Sequence of chain 1.H:
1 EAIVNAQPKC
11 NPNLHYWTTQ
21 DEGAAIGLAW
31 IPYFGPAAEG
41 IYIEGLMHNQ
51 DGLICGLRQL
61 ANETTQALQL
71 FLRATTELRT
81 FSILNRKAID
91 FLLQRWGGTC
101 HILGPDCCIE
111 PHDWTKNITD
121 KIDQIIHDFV

This small molecule binds to this protein.
Small molecule (SMILES): OC[C@H]1O[C@H](O)[C@@H](O)[C@@H](O)[C@@H]1O

Binding-site contacts:
Ligand atom O6 contacts residue BMA3 of chain 1.M at 4.1 Å.
Ligand atom O6 contacts residue PHE34 of chain 1.H at 4.3 Å.
Ligand atom O6 contacts residue GLU128 of chain 1.C at 4.4 Å.
Ligand atom C6 contacts residue PHE34 of chain 1.H at 3.8 Å (hydrophobic).
Ligand atom O6 contacts residue NAG2 of chain 1.M at 3.2 Å (h-bond).
Ligand atom O5 contacts residue BMA3 of chain 1.M at 4.1 Å.
Ligand atom C4 contacts residue BMA3 of chain 1.M at 4.1 Å.
Ligand atom O4 contacts residue LYS127 of chain 1.C at 3.8 Å.
Ligand atom O4 contacts residue BMA3 of chain 1.M at 4.3 Å.
Ligand atom O3 contacts residue BMA3 of chain 1.M at 4.3 Å.
Ligand atom C1 contacts residue BMA3 of chain 1.M at 3.5 Å.
Ligand atom C5 contacts residue BMA3 of chain 1.M at 3.8 Å.
Ligand atom O4 contacts residue GLU128 of chain 1.C at 4.3 Å.
Ligand atom C2 contacts residue BMA3 of chain 1.M at 3.7 Å.
Ligand atom C3 contacts residue BMA3 of chain 1.M at 3.3 Å.

Sequence of chain 1.C:
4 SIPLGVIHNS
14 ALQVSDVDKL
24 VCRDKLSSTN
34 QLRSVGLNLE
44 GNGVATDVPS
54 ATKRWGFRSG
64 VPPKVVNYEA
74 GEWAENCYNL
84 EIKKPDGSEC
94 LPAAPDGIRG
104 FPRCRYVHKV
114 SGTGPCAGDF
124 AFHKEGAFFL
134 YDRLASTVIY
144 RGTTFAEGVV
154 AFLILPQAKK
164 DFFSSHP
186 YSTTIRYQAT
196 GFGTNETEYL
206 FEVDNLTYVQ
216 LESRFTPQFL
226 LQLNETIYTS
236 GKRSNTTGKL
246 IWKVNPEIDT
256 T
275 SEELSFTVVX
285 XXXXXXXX